Sequence of chain 1.C:
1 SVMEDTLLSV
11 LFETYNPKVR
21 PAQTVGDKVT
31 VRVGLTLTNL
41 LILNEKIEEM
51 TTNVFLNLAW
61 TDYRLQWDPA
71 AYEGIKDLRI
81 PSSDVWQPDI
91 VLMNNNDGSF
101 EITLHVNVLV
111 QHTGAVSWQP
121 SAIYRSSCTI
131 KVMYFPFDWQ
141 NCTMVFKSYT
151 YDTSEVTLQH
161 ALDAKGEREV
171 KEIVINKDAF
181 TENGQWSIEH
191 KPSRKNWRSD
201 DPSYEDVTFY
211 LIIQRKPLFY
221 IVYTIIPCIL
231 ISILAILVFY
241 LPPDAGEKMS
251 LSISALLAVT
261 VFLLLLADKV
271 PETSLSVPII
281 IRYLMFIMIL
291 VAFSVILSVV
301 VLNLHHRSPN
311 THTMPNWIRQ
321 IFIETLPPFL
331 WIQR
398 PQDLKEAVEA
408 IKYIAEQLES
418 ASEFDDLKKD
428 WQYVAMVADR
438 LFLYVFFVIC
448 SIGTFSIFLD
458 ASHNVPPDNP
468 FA

Binding-site contacts:
Ligand atom C8 contacts residue ASN208 of chain 1.B at 4.4 Å.
Ligand atom O5 contacts residue ASN208 of chain 1.B at 2.4 Å (h-bond).
Ligand atom C5 contacts residue ASN208 of chain 1.B at 3.7 Å.
Ligand atom O7 contacts residue ASN208 of chain 1.B at 3.7 Å.
Ligand atom C8 contacts residue LEU109 of chain 1.C at 4.4 Å (hydrophobic).
Ligand atom C8 contacts residue GLN111 of chain 1.C at 3.0 Å.
Ligand atom O7 contacts residue GLN111 of chain 1.C at 4.5 Å.
Ligand atom C4 contacts residue ASN208 of chain 1.B at 4.2 Å.
Ligand atom C5 contacts residue PHE206 of chain 1.B at 3.8 Å (hydrophobic).
Ligand atom C3 contacts residue ASN208 of chain 1.B at 3.8 Å.
Ligand atom O5 contacts residue PHE206 of chain 1.B at 4.3 Å.
Ligand atom N2 contacts residue ASN208 of chain 1.B at 2.8 Å (h-bond).
Ligand atom C6 contacts residue PHE206 of chain 1.B at 4.2 Å (hydrophobic).
Ligand atom C7 contacts residue GLN111 of chain 1.C at 4.2 Å.
Ligand atom C7 contacts residue ASN208 of chain 1.B at 3.4 Å.
Ligand atom C1 contacts residue ASN208 of chain 1.B at 1.4 Å.
Ligand atom C2 contacts residue ASN208 of chain 1.B at 2.4 Å.

This protein binds this small molecule.
Small molecule (SMILES): CC(=O)N[C@@H]1[C@@H](O)[C@H](O)[C@@H](CO)O[C@H]1O

Sequence of chain 1.B:
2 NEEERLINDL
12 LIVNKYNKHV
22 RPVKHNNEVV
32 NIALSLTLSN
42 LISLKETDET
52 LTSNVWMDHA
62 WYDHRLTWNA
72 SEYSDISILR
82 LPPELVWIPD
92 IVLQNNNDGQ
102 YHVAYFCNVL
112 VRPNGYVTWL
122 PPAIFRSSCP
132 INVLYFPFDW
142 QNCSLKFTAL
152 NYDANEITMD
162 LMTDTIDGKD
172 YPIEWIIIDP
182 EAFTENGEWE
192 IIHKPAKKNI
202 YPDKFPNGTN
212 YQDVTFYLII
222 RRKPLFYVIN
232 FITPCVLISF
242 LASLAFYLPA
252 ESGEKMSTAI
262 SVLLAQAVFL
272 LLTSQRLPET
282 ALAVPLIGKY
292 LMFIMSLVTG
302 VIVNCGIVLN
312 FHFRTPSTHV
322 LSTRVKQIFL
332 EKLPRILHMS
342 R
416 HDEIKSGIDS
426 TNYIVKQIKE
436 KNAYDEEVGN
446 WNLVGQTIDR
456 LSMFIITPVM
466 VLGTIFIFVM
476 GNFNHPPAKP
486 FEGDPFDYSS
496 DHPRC